Binding-site contacts:
Ligand atom O2 contacts residue PRO485 of chain 1.B at 3.4 Å (h-bond).
Ligand atom O4 contacts residue LYS754 of chain 1.B at 3.2 Å.
Ligand atom O2 contacts residue MET487 of chain 1.B at 2.9 Å (h-bond).
Ligand atom C6 contacts residue ILE472 of chain 1.C at 4.0 Å (hydrophobic).
Ligand atom C7 contacts residue LEU742 of chain 1.B at 3.8 Å (hydrophobic).
Ligand atom C3 contacts residue PRO485 of chain 1.C at 3.4 Å (hydrophobic).
Ligand atom C1 contacts residue PRO485 of chain 1.B at 3.6 Å (hydrophobic).
Ligand atom N3 contacts residue LYS754 of chain 1.B at 3.2 Å.
Ligand atom C12 contacts residue SER720 of chain 1.C at 3.5 Å.
Ligand atom C8 contacts residue PRO485 of chain 1.B at 3.6 Å (hydrophobic).
Ligand atom C9 contacts residue SER720 of chain 1.C at 3.4 Å.
Ligand atom O1 contacts residue SER720 of chain 1.C at 3.2 Å (h-bond).
Ligand atom CL contacts residue ASP751 of chain 1.B at 2.0 Å.
Ligand atom C4 contacts residue GLY722 of chain 1.C at 3.7 Å.
Ligand atom C2 contacts residue PRO485 of chain 1.B at 3.2 Å (hydrophobic).
Ligand atom S1 contacts residue SER720 of chain 1.C at 3.9 Å.
Ligand atom S1 contacts residue PRO485 of chain 1.B at 3.6 Å.
Ligand atom C1 contacts residue SER745 of chain 1.B at 3.6 Å.
Ligand atom C6 contacts residue SER745 of chain 1.B at 3.4 Å.
Ligand atom C7 contacts residue LYS484 of chain 1.B at 3.7 Å.
Ligand atom C5 contacts residue ILE472 of chain 1.C at 3.3 Å (hydrophobic).
Ligand atom C11 contacts residue SER720 of chain 1.C at 3.4 Å.
Ligand atom C13 contacts residue SER720 of chain 1.C at 3.6 Å.
Ligand atom C14 contacts residue SER745 of chain 1.B at 3.6 Å.
Ligand atom C14 contacts residue SER720 of chain 1.C at 3.4 Å.
Ligand atom O2 contacts residue PHE486 of chain 1.B at 3.5 Å.
Ligand atom S2 contacts residue LYS754 of chain 1.B at 3.7 Å.
Ligand atom C11 contacts residue SER488 of chain 1.B at 3.7 Å.
Ligand atom C8 contacts residue SER745 of chain 1.B at 3.7 Å.
Ligand atom C13 contacts residue ASP751 of chain 1.B at 3.6 Å.
Ligand atom N1 contacts residue PRO485 of chain 1.B at 2.5 Å (h-bond).
Ligand atom C4 contacts residue PRO485 of chain 1.C at 3.7 Å (hydrophobic).
Ligand atom C10 contacts residue SER745 of chain 1.B at 3.6 Å.
Ligand atom C10 contacts residue SER720 of chain 1.C at 2.9 Å.
Ligand atom N2 contacts residue SER720 of chain 1.C at 2.8 Å (h-bond).
Ligand atom N2 contacts residue SER745 of chain 1.B at 2.8 Å (h-bond).
Ligand atom N3 contacts residue ASP751 of chain 1.B at 3.4 Å (salt-bridge).
Ligand atom C8 contacts residue SER720 of chain 1.C at 3.1 Å.
Ligand atom O2 contacts residue SER488 of chain 1.B at 3.1 Å (h-bond).
Ligand atom CL contacts residue LEU750 of chain 1.B at 3.7 Å.

Sequence of chain 1.B:
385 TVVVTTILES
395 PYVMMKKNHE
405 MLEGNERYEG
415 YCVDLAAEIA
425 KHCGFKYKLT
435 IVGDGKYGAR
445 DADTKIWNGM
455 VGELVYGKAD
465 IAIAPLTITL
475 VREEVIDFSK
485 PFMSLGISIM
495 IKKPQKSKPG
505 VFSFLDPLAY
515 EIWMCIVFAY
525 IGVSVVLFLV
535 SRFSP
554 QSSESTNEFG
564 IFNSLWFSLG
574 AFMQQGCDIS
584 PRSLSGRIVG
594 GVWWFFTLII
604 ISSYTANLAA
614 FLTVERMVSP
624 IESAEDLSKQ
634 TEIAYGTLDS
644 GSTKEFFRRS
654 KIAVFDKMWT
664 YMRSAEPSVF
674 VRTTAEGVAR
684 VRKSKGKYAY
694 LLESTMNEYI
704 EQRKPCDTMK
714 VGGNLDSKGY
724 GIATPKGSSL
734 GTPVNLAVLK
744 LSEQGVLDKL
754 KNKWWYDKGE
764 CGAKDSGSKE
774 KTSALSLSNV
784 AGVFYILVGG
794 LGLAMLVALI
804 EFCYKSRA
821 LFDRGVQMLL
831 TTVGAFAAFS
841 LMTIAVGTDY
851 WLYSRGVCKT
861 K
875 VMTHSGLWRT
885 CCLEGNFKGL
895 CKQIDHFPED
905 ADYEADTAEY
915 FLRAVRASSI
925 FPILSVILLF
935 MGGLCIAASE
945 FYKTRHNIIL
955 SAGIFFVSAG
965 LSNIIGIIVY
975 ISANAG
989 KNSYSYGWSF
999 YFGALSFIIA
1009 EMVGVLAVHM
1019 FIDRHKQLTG

Sequence of chain 1.C:
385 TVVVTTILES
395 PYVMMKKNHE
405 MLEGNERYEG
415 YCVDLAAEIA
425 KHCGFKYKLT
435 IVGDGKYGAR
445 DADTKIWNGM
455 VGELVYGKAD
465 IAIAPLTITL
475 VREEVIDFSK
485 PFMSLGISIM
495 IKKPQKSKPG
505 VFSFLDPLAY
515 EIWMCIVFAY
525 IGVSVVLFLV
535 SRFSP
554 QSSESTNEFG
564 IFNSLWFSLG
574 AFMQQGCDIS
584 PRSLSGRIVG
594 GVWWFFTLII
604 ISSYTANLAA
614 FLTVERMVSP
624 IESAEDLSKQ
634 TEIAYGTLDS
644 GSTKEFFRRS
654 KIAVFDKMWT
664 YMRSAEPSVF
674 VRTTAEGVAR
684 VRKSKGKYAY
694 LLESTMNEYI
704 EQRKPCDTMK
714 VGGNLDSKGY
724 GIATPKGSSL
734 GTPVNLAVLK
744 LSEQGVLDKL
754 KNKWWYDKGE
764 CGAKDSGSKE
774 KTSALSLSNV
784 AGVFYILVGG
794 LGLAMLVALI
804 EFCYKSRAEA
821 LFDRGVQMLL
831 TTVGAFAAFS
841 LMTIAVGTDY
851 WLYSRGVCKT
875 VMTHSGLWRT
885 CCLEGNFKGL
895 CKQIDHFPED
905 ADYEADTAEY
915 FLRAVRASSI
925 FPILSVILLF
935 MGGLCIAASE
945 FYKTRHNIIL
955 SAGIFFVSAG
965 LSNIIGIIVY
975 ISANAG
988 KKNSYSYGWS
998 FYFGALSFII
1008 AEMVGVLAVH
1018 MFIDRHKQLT

A small-molecule ligand and the protein it binds are described below.
Small molecule (SMILES): NS(=O)(=O)c1cc2c(cc1Cl)N[C@H]([C@H]1C[C@H]3C=C[C@@H]1C3)NS2(=O)=O